The small molecule below binds the protein below.
Small molecule (SMILES): N[C@@H](CS)C(=O)O

Sequence of chain 52.A:
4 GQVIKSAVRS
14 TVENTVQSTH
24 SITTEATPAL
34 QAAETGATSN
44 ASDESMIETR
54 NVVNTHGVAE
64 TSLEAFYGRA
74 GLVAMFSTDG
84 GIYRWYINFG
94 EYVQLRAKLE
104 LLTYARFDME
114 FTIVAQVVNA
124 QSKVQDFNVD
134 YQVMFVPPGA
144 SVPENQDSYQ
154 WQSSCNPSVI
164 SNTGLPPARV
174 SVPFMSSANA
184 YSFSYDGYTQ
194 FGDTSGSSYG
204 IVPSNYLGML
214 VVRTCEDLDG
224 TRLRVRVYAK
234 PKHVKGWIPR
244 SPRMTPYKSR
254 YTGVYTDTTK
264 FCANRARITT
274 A

Binding-site contacts:
Ligand atom C contacts residue GLY1 of chain 52.P at 1.3 Å.
Ligand atom SG contacts residue MET247 of chain 52.A at 3.4 Å.
Ligand atom N contacts residue PRO249 of chain 52.A at 3.5 Å.
Ligand atom CB contacts residue THR248 of chain 52.A at 4.5 Å.
Ligand atom N contacts residue GLY1 of chain 52.P at 2.9 Å (h-bond).
Ligand atom CA contacts residue GLY1 of chain 52.P at 2.4 Å.
Ligand atom CA contacts residue MET247 of chain 52.A at 4.2 Å (hydrophobic).
Ligand atom SG contacts residue ILE236 of chain 52.C at 4.3 Å.
Ligand atom CB contacts residue ASP235 of chain 52.C at 2.8 Å.
Ligand atom SG contacts residue ASP235 of chain 52.C at 3.7 Å.
Ligand atom O contacts residue MET247 of chain 52.A at 3.8 Å.
Ligand atom CB contacts residue GLY1 of chain 52.P at 3.7 Å.
Ligand atom SG contacts residue PRO249 of chain 52.A at 3.6 Å.
Ligand atom N contacts residue MET247 of chain 52.A at 3.8 Å.
Ligand atom C contacts residue ASP235 of chain 52.C at 4.3 Å.
Ligand atom O contacts residue ARG233 of chain 52.C at 4.1 Å.
Ligand atom O contacts residue ASP235 of chain 52.C at 3.4 Å.
Ligand atom CA contacts residue ASP235 of chain 52.C at 4.0 Å.
Ligand atom SG contacts residue THR248 of chain 52.A at 3.2 Å (h-bond).
Ligand atom SG contacts residue GLY1 of chain 52.P at 4.4 Å.
Ligand atom CB contacts residue PRO249 of chain 52.A at 4.3 Å (hydrophobic).
Ligand atom O contacts residue GLY1 of chain 52.P at 2.2 Å (h-bond).
Ligand atom N contacts residue THR248 of chain 52.A at 4.1 Å.
Ligand atom C contacts residue MET247 of chain 52.A at 3.7 Å (hydrophobic).

Sequence of chain 52.C:
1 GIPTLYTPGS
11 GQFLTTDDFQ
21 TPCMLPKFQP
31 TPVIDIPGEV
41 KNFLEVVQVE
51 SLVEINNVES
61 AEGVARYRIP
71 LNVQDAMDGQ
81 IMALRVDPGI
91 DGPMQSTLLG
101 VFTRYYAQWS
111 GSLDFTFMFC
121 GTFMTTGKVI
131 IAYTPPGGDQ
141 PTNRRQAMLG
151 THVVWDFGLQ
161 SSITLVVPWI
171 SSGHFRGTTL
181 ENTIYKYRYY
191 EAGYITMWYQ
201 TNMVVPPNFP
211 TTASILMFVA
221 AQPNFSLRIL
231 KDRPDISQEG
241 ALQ